Sequence of chain 1.B:
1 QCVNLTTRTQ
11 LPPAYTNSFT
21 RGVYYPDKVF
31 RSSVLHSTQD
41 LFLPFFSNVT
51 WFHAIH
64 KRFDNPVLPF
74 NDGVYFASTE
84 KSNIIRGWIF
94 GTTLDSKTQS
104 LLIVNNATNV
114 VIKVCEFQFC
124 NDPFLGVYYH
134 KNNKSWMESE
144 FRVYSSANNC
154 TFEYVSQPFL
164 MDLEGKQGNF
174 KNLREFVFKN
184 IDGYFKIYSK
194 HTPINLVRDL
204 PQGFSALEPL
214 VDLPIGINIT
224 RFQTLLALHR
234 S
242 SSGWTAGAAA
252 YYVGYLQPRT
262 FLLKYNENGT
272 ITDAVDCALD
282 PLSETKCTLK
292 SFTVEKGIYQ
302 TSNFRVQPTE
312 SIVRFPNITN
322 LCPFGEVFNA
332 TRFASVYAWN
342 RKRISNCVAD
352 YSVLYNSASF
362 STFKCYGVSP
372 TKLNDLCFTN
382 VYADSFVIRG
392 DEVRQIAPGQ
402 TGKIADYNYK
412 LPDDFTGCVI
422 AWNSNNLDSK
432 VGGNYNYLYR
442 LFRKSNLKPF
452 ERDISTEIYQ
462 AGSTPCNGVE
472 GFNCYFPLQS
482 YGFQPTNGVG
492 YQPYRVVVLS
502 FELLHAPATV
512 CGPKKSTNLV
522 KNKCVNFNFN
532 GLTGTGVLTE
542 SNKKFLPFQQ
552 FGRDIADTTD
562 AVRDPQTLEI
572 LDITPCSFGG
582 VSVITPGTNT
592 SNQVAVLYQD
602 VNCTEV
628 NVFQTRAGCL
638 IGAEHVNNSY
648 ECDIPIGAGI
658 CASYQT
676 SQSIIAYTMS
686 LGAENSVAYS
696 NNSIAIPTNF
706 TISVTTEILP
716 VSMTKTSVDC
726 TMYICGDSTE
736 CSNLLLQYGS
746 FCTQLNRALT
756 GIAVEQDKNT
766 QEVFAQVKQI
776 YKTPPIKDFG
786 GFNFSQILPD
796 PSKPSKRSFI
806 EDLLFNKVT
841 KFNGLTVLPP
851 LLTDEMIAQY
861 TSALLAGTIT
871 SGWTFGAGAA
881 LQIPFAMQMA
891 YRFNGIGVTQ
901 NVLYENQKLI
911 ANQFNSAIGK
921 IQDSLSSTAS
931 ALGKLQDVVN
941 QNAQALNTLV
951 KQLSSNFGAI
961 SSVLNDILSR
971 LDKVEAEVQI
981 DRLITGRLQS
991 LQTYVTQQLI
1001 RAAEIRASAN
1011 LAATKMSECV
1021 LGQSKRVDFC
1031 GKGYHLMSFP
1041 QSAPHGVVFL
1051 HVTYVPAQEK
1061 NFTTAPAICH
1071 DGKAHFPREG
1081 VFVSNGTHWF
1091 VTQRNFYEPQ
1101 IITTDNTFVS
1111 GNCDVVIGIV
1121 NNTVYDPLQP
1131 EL

Sequence of chain 1.C:
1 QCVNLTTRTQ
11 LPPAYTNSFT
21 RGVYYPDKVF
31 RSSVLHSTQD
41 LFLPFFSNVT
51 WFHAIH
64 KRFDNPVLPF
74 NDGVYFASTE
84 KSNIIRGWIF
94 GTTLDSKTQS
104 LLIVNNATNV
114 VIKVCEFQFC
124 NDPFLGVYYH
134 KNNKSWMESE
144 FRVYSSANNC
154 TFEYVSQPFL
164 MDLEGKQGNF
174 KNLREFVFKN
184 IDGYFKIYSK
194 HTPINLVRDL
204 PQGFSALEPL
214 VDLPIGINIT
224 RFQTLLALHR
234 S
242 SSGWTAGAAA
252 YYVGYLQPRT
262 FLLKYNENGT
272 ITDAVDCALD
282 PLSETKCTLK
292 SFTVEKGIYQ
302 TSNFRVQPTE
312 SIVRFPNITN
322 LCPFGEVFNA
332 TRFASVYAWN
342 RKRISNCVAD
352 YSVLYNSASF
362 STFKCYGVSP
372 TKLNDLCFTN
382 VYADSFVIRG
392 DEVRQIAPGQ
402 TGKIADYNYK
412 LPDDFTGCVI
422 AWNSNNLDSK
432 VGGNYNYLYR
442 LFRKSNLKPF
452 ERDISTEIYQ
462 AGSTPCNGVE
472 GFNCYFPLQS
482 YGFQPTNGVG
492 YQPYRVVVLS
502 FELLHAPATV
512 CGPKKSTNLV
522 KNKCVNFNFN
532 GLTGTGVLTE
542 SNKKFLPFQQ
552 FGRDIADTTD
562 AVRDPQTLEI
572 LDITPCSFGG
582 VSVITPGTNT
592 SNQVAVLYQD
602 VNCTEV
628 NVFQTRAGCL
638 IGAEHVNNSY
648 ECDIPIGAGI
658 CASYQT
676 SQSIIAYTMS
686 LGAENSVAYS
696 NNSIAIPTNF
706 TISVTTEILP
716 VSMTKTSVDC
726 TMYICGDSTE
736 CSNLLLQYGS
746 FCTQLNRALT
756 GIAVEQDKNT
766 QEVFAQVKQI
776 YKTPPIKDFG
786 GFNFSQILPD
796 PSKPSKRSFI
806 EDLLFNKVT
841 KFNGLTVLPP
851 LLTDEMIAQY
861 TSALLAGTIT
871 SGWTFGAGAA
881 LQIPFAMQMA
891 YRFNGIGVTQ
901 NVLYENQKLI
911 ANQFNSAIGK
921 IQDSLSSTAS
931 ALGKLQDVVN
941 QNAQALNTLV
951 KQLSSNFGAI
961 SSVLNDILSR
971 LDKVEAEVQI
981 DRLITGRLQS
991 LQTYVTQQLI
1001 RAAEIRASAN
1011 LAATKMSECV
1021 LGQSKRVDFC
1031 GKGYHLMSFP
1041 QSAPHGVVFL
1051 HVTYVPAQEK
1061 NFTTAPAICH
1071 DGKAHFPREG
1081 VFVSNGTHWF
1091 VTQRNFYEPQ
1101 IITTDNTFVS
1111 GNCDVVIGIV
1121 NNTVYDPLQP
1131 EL

Binding-site contacts:
Ligand atom C8 contacts residue GLY1118 of chain 1.B at 3.7 Å.
Ligand atom C2 contacts residue ASP783 of chain 1.C at 4.2 Å.
Ligand atom C4 contacts residue ASN696 of chain 1.B at 4.3 Å.
Ligand atom C1 contacts residue ASP783 of chain 1.C at 3.8 Å.
Ligand atom N2 contacts residue ASN696 of chain 1.B at 2.8 Å (h-bond).
Ligand atom O5 contacts residue ASP783 of chain 1.C at 3.0 Å (salt-bridge).
Ligand atom O7 contacts residue ASN696 of chain 1.B at 4.4 Å.
Ligand atom C4 contacts residue ASP783 of chain 1.C at 4.3 Å.
Ligand atom C6 contacts residue ASP783 of chain 1.C at 3.8 Å.
Ligand atom C7 contacts residue ASN696 of chain 1.B at 3.8 Å.
Ligand atom C1 contacts residue ASN696 of chain 1.B at 1.4 Å.
Ligand atom C3 contacts residue ASN696 of chain 1.B at 3.8 Å.
Ligand atom C5 contacts residue ASN696 of chain 1.B at 3.7 Å.
Ligand atom C2 contacts residue ASN696 of chain 1.B at 2.5 Å.
Ligand atom O5 contacts residue ASN696 of chain 1.B at 2.4 Å (h-bond).
Ligand atom C5 contacts residue ASP783 of chain 1.C at 3.9 Å.

The small molecule below binds the protein below.
Small molecule (SMILES): CC(=O)N[C@@H]1[C@@H](O)[C@H](O)[C@@H](CO)O[C@H]1O